Binding-site contacts:
Ligand atom O7 contacts residue ASN654 of chain 1.A at 3.6 Å.
Ligand atom C8 contacts residue ASN654 of chain 1.A at 4.3 Å.
Ligand atom C8 contacts residue TYR652 of chain 1.A at 3.7 Å (hydrophobic).
Ligand atom C7 contacts residue ASN654 of chain 1.A at 3.4 Å.
Ligand atom C2 contacts residue ASN654 of chain 1.A at 2.6 Å.
Ligand atom C4 contacts residue ASN654 of chain 1.A at 4.3 Å.
Ligand atom N2 contacts residue ASN654 of chain 1.A at 3.1 Å (h-bond).
Ligand atom O5 contacts residue ASN654 of chain 1.A at 2.3 Å (h-bond).
Ligand atom C1 contacts residue ASN654 of chain 1.A at 1.5 Å.
Ligand atom C5 contacts residue ASN654 of chain 1.A at 3.7 Å.
Ligand atom C3 contacts residue ASN654 of chain 1.A at 3.9 Å.

Sequence of chain 1.A:
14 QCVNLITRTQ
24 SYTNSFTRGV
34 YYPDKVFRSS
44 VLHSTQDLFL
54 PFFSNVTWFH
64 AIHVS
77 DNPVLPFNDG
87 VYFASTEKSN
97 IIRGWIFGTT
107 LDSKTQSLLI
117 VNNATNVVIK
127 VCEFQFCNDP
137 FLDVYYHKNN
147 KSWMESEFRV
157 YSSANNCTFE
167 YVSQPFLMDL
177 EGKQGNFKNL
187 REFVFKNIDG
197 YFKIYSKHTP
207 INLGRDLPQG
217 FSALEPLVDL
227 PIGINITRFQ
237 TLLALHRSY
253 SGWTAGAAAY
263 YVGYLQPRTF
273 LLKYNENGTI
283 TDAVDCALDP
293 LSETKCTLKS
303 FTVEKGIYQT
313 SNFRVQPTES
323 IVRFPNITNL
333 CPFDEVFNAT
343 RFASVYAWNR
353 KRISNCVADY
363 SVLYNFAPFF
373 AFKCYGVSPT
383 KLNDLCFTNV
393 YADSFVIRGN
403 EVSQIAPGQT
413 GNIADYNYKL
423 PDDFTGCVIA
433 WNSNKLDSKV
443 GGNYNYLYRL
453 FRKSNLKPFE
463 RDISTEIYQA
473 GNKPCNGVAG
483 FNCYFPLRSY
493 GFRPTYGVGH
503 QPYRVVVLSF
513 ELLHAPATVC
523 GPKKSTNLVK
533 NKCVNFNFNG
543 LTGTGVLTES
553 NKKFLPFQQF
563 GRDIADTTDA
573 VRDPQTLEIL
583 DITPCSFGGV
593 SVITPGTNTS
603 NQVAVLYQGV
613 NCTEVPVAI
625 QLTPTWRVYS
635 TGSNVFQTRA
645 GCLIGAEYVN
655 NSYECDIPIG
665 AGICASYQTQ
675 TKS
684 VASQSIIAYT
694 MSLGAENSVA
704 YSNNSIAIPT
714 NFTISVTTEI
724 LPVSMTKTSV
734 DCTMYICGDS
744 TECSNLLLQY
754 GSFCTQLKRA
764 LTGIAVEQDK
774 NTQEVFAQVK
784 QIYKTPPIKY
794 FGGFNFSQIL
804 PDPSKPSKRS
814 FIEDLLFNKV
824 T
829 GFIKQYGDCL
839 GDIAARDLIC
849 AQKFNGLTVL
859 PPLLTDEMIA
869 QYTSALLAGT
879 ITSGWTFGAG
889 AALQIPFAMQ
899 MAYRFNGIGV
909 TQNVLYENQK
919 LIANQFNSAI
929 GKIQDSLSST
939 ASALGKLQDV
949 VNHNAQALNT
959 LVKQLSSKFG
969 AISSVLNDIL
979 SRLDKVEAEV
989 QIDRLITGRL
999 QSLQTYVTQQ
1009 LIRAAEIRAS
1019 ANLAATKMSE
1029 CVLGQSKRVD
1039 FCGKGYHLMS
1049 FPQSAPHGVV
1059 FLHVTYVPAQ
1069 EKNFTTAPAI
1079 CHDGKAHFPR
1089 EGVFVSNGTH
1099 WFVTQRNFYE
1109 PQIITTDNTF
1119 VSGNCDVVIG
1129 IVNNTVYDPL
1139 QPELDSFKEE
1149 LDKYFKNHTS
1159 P

A small-molecule ligand and the protein it binds are described below.
Small molecule (SMILES): CC(=O)N[C@@H]1[C@@H](O)[C@H](O)[C@@H](CO)O[C@H]1O